Sequence of chain 1.A:
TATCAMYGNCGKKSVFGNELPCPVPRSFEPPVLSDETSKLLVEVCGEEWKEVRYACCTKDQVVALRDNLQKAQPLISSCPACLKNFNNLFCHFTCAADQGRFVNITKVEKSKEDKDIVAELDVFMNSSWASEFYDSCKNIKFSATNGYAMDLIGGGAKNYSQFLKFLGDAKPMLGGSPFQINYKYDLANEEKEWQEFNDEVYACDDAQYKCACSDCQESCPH

Binding-site contacts:
Ligand atom C16 contacts residue LEU186 of chain 1.A at 3.6 Å (hydrophobic).
Ligand atom C18 contacts residue ASN87 of chain 1.A at 3.6 Å.
Ligand atom C23 contacts residue LEU186 of chain 1.A at 4.0 Å (hydrophobic).
Ligand atom C26 contacts residue ILE172 of chain 1.A at 3.9 Å (hydrophobic).
Ligand atom C6 contacts residue PRO197 of chain 1.A at 4.1 Å (hydrophobic).
Ligand atom C24 contacts residue LEU186 of chain 1.A at 3.7 Å (hydrophobic).
Ligand atom C15 contacts residue PHE109 of chain 1.A at 3.7 Å (hydrophobic).
Ligand atom C22 contacts residue GLY194 of chain 1.A at 3.7 Å.
Ligand atom C7 contacts residue ILE200 of chain 1.A at 4.0 Å (hydrophobic).
Ligand atom C3 contacts residue GLN80 of chain 1.A at 4.1 Å.
Ligand atom C5 contacts residue PHE112 of chain 1.A at 4.1 Å (hydrophobic).
Ligand atom C16 contacts residue PHE109 of chain 1.A at 3.7 Å (hydrophobic).
Ligand atom C15 contacts residue LEU186 of chain 1.A at 3.9 Å (hydrophobic).
Ligand atom C12 contacts residue ASN87 of chain 1.A at 3.6 Å.
Ligand atom C2 contacts residue THR113 of chain 1.A at 3.7 Å.
Ligand atom C7 contacts residue PRO197 of chain 1.A at 3.9 Å (hydrophobic).
Ligand atom C26 contacts residue ALA91 of chain 1.A at 3.9 Å (hydrophobic).
Ligand atom O1 contacts residue GLN80 of chain 1.A at 3.0 Å (h-bond).
Ligand atom C3 contacts residue THR113 of chain 1.A at 4.2 Å.
Ligand atom C4 contacts residue PHE198 of chain 1.A at 4.0 Å (hydrophobic).
Ligand atom C7 contacts residue SER196 of chain 1.A at 3.8 Å.
Ligand atom C23 contacts residue PHE105 of chain 1.A at 4.1 Å (hydrophobic).
Ligand atom C15 contacts residue SER196 of chain 1.A at 3.8 Å.
Ligand atom C11 contacts residue ASN87 of chain 1.A at 3.9 Å.
Ligand atom C28 contacts residue GLY195 of chain 1.A at 4.1 Å.
Ligand atom C27 contacts residue GLY194 of chain 1.A at 3.3 Å.
Ligand atom C14 contacts residue PHE109 of chain 1.A at 3.7 Å (hydrophobic).
Ligand atom C17 contacts residue PHE109 of chain 1.A at 3.8 Å (hydrophobic).
Ligand atom C11 contacts residue LEU84 of chain 1.A at 4.0 Å (hydrophobic).
Ligand atom C6 contacts residue PHE112 of chain 1.A at 3.6 Å (hydrophobic).
Ligand atom C19 contacts residue ASN87 of chain 1.A at 4.0 Å.
Ligand atom C13 contacts residue ASN87 of chain 1.A at 4.2 Å.
Ligand atom C21 contacts residue ASN87 of chain 1.A at 4.0 Å.
Ligand atom C6 contacts residue PHE198 of chain 1.A at 3.8 Å (hydrophobic).
Ligand atom C21 contacts residue PHE105 of chain 1.A at 3.6 Å (hydrophobic).
Ligand atom C1 contacts residue THR113 of chain 1.A at 3.3 Å.
Ligand atom C27 contacts residue LEU193 of chain 1.A at 3.9 Å (hydrophobic).
Ligand atom C28 contacts residue LEU186 of chain 1.A at 4.0 Å (hydrophobic).
Ligand atom C18 contacts residue GLY195 of chain 1.A at 3.5 Å.
Ligand atom C2 contacts residue GLN80 of chain 1.A at 3.9 Å.

This small molecule binds to this protein.
Small molecule (SMILES): CC(C)[C@@H](C)/C=C/[C@@H](C)[C@H]1CC[C@H]2C3=CC=C4C[C@@H](O)CC[C@]4(C)[C@H]3CC[C@]12C